Binding-site contacts:
Ligand atom C01 contacts residue GLN146 of chain 1.D at 3.1 Å.
Ligand atom O contacts residue TYR97 of chain 1.D at 3.3 Å.
Ligand atom C03 contacts residue PHE272 of chain 1.D at 4.5 Å (hydrophobic).
Ligand atom C03 contacts residue TYR240 of chain 1.D at 3.0 Å (hydrophobic).
Ligand atom C04 contacts residue TYR240 of chain 1.D at 3.5 Å (hydrophobic).
Ligand atom C contacts residue TYR240 of chain 1.D at 4.2 Å (hydrophobic).
Ligand atom O02 contacts residue GLY149 of chain 1.D at 2.9 Å (h-bond).
Ligand atom C contacts residue TYR97 of chain 1.D at 3.8 Å (hydrophobic).
Ligand atom C01 contacts residue GLN101 of chain 1.D at 2.9 Å.
Ligand atom O01 contacts residue ILE324 of chain 1.D at 4.0 Å.
Ligand atom O contacts residue SER150 of chain 1.D at 4.2 Å.
Ligand atom O contacts residue GLY149 of chain 1.D at 3.3 Å.
Ligand atom C02 contacts residue TYR97 of chain 1.D at 3.4 Å (hydrophobic).
Ligand atom C01 contacts residue MET106 of chain 1.D at 4.4 Å (hydrophobic).
Ligand atom O01 contacts residue TYR240 of chain 1.D at 3.0 Å (h-bond).
Ligand atom O01 contacts residue PHE272 of chain 1.D at 4.5 Å.
Ligand atom O02 contacts residue TYR240 of chain 1.D at 4.2 Å.
Ligand atom C04 contacts residue TYR97 of chain 1.D at 3.3 Å (hydrophobic).
Ligand atom C contacts residue GLY149 of chain 1.D at 3.6 Å.
Ligand atom C02 contacts residue GLN146 of chain 1.D at 2.6 Å.
Ligand atom O02 contacts residue ILE324 of chain 1.D at 4.0 Å.
Ligand atom C01 contacts residue TRP287 of chain 1.D at 3.9 Å (hydrophobic).
Ligand atom C02 contacts residue GLN101 of chain 1.D at 4.4 Å.
Ligand atom C01 contacts residue TYR142 of chain 1.D at 3.2 Å (hydrophobic).
Ligand atom C03 contacts residue TYR97 of chain 1.D at 4.0 Å (hydrophobic).
Ligand atom S contacts residue PHE272 of chain 1.D at 4.2 Å.
Ligand atom O01 contacts residue TYR97 of chain 1.D at 4.3 Å.
Ligand atom C02 contacts residue TYR240 of chain 1.D at 4.2 Å (hydrophobic).
Ligand atom S contacts residue GLN101 of chain 1.D at 3.6 Å (h-bond).
Ligand atom C01 contacts residue HIS291 of chain 1.D at 4.1 Å.
Ligand atom S contacts residue TRP287 of chain 1.D at 3.6 Å.
Ligand atom S contacts residue TYR97 of chain 1.D at 3.1 Å (h-bond).
Ligand atom S contacts residue GLN146 of chain 1.D at 3.4 Å (h-bond).
Ligand atom O01 contacts residue MET327 of chain 1.D at 4.3 Å.
Ligand atom C03 contacts residue GLN146 of chain 1.D at 3.4 Å.
Ligand atom O contacts residue GLN146 of chain 1.D at 4.3 Å.

Sequence of chain 1.D:
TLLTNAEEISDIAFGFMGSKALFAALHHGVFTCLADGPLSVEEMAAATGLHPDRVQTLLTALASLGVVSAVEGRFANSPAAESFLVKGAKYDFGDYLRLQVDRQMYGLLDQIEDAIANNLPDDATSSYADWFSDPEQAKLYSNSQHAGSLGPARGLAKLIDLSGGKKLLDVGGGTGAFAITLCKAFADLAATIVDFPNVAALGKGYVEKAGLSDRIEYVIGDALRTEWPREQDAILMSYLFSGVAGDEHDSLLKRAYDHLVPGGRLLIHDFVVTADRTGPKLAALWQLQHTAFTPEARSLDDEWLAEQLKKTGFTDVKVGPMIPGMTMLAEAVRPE

The protein below binds the small molecule below.
Small molecule (SMILES): CSCCC(O)C(=O)O